Sequence of chain 1.A:
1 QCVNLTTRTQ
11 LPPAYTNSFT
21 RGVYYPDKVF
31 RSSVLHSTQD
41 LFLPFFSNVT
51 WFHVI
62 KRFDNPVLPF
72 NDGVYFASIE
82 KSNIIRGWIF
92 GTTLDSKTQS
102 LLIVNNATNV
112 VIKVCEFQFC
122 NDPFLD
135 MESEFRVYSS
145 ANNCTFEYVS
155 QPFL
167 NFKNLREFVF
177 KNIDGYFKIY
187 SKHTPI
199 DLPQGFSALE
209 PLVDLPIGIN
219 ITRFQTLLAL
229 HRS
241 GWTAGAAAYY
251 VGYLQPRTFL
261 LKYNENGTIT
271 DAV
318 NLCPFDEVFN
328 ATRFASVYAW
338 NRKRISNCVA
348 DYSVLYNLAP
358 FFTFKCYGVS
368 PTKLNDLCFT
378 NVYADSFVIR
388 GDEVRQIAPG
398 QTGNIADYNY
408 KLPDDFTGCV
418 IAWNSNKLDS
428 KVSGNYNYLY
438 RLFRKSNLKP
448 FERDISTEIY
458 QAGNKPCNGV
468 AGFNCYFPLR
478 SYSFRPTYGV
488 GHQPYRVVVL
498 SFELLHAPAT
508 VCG

Binding-site contacts:
Ligand atom C7 contacts residue ASN266 of chain 1.A at 3.8 Å.
Ligand atom O5 contacts residue ASN266 of chain 1.A at 2.4 Å (h-bond).
Ligand atom O7 contacts residue ASN266 of chain 1.A at 4.3 Å.
Ligand atom C1 contacts residue ASN266 of chain 1.A at 1.4 Å.
Ligand atom C4 contacts residue ASN266 of chain 1.A at 4.2 Å.
Ligand atom C5 contacts residue ASN266 of chain 1.A at 3.7 Å.
Ligand atom C3 contacts residue ASN266 of chain 1.A at 3.8 Å.
Ligand atom N2 contacts residue ASN266 of chain 1.A at 2.9 Å (h-bond).
Ligand atom C2 contacts residue ASN266 of chain 1.A at 2.5 Å.

A protein and the small-molecule ligand that binds it are described below.
Small molecule (SMILES): CC(=O)N[C@@H]1[C@@H](O)[C@H](O)[C@@H](CO)O[C@H]1O